Sequence of chain 1.C:
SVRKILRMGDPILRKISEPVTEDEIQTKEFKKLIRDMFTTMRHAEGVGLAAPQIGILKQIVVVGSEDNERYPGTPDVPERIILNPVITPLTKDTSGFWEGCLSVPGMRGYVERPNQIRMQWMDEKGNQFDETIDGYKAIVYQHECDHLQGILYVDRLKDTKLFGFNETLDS

Binding-site contacts:
Ligand atom C5 contacts residue GLU144 of chain 1.C at 3.6 Å.
Ligand atom O4 contacts residue HIS143 of chain 1.C at 3.1 Å (h-bond).
Ligand atom C11 contacts residue GLU99 of chain 1.C at 3.5 Å.
Ligand atom O13 contacts residue VAL47 of chain 1.C at 3.2 Å (h-bond).
Ligand atom C25 contacts residue TYR136 of chain 1.C at 3.6 Å (hydrophobic).
Ligand atom O2 contacts residue HIS143 of chain 1.C at 3.2 Å (h-bond).
Ligand atom O20 contacts residue GLY100 of chain 1.C at 2.9 Å (h-bond).
Ligand atom C3 contacts residue GLN53 of chain 1.C at 3.3 Å.
Ligand atom O20 contacts residue GLU99 of chain 1.C at 3.6 Å.
Ligand atom O4 contacts residue GLN53 of chain 1.C at 3.3 Å (h-bond).
Ligand atom O2 contacts residue GLU144 of chain 1.C at 2.9 Å (salt-bridge).
Ligand atom C3 contacts residue HIS143 of chain 1.C at 3.2 Å.
Ligand atom O13 contacts residue GLY46 of chain 1.C at 3.5 Å.
Ligand atom C5 contacts residue GLY48 of chain 1.C at 3.4 Å.
Ligand atom C24 contacts residue TYR71 of chain 1.C at 3.5 Å (hydrophobic).
Ligand atom N1 contacts residue ZN1 of chain 1.M at 2.4 Å.
Ligand atom O2 contacts residue ZN1 of chain 1.M at 1.8 Å.
Ligand atom O2 contacts residue HIS147 of chain 1.C at 2.5 Å (h-bond).
Ligand atom O2 contacts residue GLN53 of chain 1.C at 2.2 Å (h-bond).
Ligand atom C11 contacts residue ILE139 of chain 1.C at 3.4 Å (hydrophobic).
Ligand atom C18 contacts residue TYR71 of chain 1.C at 3.7 Å (hydrophobic).
Ligand atom N1 contacts residue HIS147 of chain 1.C at 3.6 Å.
Ligand atom O4 contacts residue CYS101 of chain 1.C at 3.0 Å (h-bond).
Ligand atom C12 contacts residue GLY100 of chain 1.C at 3.5 Å.
Ligand atom N1 contacts residue HIS143 of chain 1.C at 3.2 Å (h-bond).
Ligand atom O4 contacts residue LEU102 of chain 1.C at 2.8 Å (h-bond).
Ligand atom O2 contacts residue CYS101 of chain 1.C at 3.8 Å.
Ligand atom C3 contacts residue GLU144 of chain 1.C at 3.6 Å.
Ligand atom C26 contacts residue TRP98 of chain 1.C at 3.3 Å (hydrophobic).
Ligand atom N1 contacts residue GLU144 of chain 1.C at 2.8 Å (salt-bridge).
Ligand atom C11 contacts residue HIS143 of chain 1.C at 3.7 Å.
Ligand atom C6 contacts residue GLY100 of chain 1.C at 3.4 Å.
Ligand atom C24 contacts residue TYR136 of chain 1.C at 3.6 Å (hydrophobic).
Ligand atom N14 contacts residue GLY100 of chain 1.C at 2.9 Å (h-bond).
Ligand atom C16 contacts residue GLY100 of chain 1.C at 3.7 Å.
Ligand atom C7 contacts residue HIS143 of chain 1.C at 3.5 Å.
Ligand atom C3 contacts residue ZN1 of chain 1.M at 2.6 Å.
Ligand atom C15 contacts residue GLY100 of chain 1.C at 3.6 Å.
Ligand atom O4 contacts residue ZN1 of chain 1.M at 2.1 Å.
Ligand atom N1 contacts residue GLN53 of chain 1.C at 2.9 Å (h-bond).

A protein and the small-molecule ligand that binds it are described below.
Small molecule (SMILES): CCCCC[C@H](CC(=O)NO)C(=O)N[C@H](C(=O)N1CCC[C@H]1CO)C(C)C